Sequence of chain 1.B:
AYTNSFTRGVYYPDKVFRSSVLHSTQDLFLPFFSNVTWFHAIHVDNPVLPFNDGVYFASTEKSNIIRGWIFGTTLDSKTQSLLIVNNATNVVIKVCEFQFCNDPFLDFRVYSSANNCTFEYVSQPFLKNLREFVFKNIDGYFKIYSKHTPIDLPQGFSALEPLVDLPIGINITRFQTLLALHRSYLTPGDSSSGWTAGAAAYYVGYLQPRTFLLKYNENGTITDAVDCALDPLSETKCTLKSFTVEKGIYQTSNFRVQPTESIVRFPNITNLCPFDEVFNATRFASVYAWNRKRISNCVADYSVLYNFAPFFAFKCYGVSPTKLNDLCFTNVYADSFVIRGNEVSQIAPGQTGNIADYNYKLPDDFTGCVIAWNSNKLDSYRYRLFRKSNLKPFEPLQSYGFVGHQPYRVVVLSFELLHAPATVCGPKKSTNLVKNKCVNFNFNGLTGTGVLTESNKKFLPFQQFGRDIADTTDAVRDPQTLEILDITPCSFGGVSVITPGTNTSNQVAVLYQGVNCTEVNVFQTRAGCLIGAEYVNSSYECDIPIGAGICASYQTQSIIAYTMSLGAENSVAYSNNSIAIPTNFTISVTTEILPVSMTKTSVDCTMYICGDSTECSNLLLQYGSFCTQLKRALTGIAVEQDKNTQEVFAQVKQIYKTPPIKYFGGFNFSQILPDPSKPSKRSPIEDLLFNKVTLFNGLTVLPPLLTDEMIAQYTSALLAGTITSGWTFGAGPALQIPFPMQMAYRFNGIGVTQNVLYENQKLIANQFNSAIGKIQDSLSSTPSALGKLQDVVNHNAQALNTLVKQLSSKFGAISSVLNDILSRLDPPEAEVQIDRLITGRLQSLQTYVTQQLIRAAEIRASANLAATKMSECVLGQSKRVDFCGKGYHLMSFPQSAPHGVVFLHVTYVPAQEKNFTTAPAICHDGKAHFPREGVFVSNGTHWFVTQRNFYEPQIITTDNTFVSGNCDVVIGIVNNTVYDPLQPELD

The small molecule below binds the protein below.
Small molecule (SMILES): CC(=O)N[C@@H]1[C@@H](O)[C@H](O)[C@@H](CO)O[C@H]1O

Sequence of chain 1.A:
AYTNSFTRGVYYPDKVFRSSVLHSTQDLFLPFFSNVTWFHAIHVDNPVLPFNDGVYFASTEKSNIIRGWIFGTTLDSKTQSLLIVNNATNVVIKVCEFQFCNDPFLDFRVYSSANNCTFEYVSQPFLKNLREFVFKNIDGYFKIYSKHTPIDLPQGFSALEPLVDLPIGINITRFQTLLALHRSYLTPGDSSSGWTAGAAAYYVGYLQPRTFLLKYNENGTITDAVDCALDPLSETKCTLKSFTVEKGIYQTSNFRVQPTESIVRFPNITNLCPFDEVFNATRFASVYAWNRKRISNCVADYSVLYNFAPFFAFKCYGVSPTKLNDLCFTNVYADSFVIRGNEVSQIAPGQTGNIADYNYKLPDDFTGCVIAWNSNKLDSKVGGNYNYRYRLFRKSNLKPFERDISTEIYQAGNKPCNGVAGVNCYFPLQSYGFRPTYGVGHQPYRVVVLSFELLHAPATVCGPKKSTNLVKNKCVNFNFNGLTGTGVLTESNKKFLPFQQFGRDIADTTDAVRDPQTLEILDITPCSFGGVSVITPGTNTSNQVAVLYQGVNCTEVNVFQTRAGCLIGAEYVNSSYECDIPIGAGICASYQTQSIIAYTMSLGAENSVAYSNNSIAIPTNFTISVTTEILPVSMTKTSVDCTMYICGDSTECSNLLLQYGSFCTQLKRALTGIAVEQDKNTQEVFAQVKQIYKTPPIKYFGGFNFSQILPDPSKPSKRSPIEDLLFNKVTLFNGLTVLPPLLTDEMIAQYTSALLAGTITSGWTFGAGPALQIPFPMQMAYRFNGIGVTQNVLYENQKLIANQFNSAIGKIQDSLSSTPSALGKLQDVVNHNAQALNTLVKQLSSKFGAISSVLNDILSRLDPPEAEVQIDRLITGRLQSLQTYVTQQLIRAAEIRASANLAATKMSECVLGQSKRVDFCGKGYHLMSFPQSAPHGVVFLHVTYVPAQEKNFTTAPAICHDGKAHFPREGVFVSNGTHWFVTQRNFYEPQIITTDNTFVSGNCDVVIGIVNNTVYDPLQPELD

Binding-site contacts:
Ligand atom O7 contacts residue ASN709 of chain 1.A at 2.8 Å.
Ligand atom O7 contacts residue TYR796 of chain 1.B at 4.1 Å.
Ligand atom C4 contacts residue TYR796 of chain 1.B at 4.5 Å (hydrophobic).
Ligand atom O5 contacts residue NAG1 of chain 1.V at 3.0 Å.
Ligand atom C3 contacts residue NAG1 of chain 1.V at 4.1 Å.
Ligand atom N2 contacts residue TYR796 of chain 1.B at 4.2 Å.
Ligand atom O6 contacts residue NAG1 of chain 1.V at 2.2 Å (h-bond).
Ligand atom C8 contacts residue ASN709 of chain 1.A at 4.3 Å.
Ligand atom O6 contacts residue ILE794 of chain 1.B at 4.2 Å.
Ligand atom O7 contacts residue NAG1 of chain 1.V at 2.8 Å (h-bond).
Ligand atom C7 contacts residue ASN709 of chain 1.A at 3.8 Å.
Ligand atom C1 contacts residue NAG1 of chain 1.V at 3.0 Å.
Ligand atom N2 contacts residue NAG1 of chain 1.V at 3.4 Å (h-bond).
Ligand atom C1 contacts residue TYR796 of chain 1.B at 4.1 Å (hydrophobic).
Ligand atom C2 contacts residue ASN709 of chain 1.A at 4.2 Å.
Ligand atom C2 contacts residue TYR796 of chain 1.B at 3.6 Å (hydrophobic).
Ligand atom O5 contacts residue TYR796 of chain 1.B at 3.9 Å.
Ligand atom C3 contacts residue TYR796 of chain 1.B at 4.4 Å (hydrophobic).
Ligand atom C8 contacts residue NAG1 of chain 1.V at 3.1 Å.
Ligand atom C4 contacts residue NAG1 of chain 1.V at 4.4 Å.
Ligand atom O5 contacts residue ASN709 of chain 1.A at 3.7 Å.
Ligand atom C2 contacts residue NAG1 of chain 1.V at 4.0 Å.
Ligand atom C6 contacts residue NAG1 of chain 1.V at 3.2 Å.
Ligand atom C1 contacts residue ASN709 of chain 1.A at 3.1 Å.
Ligand atom C7 contacts residue NAG1 of chain 1.V at 2.8 Å.
Ligand atom O3 contacts residue TYR796 of chain 1.B at 4.4 Å.
Ligand atom C5 contacts residue NAG1 of chain 1.V at 3.3 Å.
Ligand atom O6 contacts residue TYR796 of chain 1.B at 4.5 Å.
Ligand atom N2 contacts residue ASN709 of chain 1.A at 4.5 Å.
Ligand atom C7 contacts residue TYR796 of chain 1.B at 4.4 Å (hydrophobic).